The small molecule below binds the protein below.
Small molecule (SMILES): Nc1nc2c(ncn2[C@@H]2O[C@H](CO[P](=O)(O)O[P](=O)(O)OP(O)(O)=S)[C@@H](O)[C@H]2O)c(=O)[nH]1

Sequence of chain 1.F:
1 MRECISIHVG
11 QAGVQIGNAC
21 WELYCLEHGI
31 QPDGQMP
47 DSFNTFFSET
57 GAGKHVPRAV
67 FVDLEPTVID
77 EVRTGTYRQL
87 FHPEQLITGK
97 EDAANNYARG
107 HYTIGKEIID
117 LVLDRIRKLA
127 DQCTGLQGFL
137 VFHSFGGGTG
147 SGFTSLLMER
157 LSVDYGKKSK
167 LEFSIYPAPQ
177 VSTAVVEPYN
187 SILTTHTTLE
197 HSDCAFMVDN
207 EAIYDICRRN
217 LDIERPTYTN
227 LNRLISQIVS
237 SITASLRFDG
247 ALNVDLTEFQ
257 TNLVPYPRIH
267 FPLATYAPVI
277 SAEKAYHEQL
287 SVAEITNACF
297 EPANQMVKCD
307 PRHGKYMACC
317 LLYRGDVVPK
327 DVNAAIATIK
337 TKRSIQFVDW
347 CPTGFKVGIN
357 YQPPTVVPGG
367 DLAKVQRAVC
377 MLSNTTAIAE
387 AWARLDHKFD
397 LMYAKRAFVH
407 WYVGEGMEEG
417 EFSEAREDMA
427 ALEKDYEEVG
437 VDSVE

Binding-site contacts:
Ligand atom O1A contacts residue GLY10 of chain 1.K at 3.5 Å.
Ligand atom PG contacts residue GLU254 of chain 1.F at 3.7 Å.
Ligand atom C3' contacts residue ASP177 of chain 1.K at 3.4 Å.
Ligand atom N3 contacts residue CYS12 of chain 1.K at 3.3 Å (h-bond).
Ligand atom N2 contacts residue ASN204 of chain 1.K at 2.9 Å (h-bond).
Ligand atom C2 contacts residue ASN226 of chain 1.K at 3.6 Å.
Ligand atom O6 contacts residue ASN226 of chain 1.K at 3.1 Å (h-bond).
Ligand atom C4 contacts residue CYS12 of chain 1.K at 3.5 Å (hydrophobic).
Ligand atom O1B contacts residue THR143 of chain 1.K at 3.3 Å (h-bond).
Ligand atom PB contacts residue GLY141 of chain 1.K at 3.8 Å.
Ligand atom C2 contacts residue ASN204 of chain 1.K at 3.5 Å.
Ligand atom O1B contacts residue GLY10 of chain 1.K at 3.3 Å.
Ligand atom O2B contacts residue GLY141 of chain 1.K at 3.2 Å.
Ligand atom N9 contacts residue CYS12 of chain 1.K at 3.8 Å.
Ligand atom N1 contacts residue TYR222 of chain 1.K at 3.7 Å.
Ligand atom O4' contacts residue SER138 of chain 1.K at 3.6 Å.
Ligand atom O1A contacts residue GLN11 of chain 1.K at 2.6 Å (h-bond).
Ligand atom PB contacts residue GLY142 of chain 1.K at 3.6 Å.
Ligand atom O1A contacts residue CYS12 of chain 1.K at 2.9 Å (h-bond).
Ligand atom O4' contacts residue CYS12 of chain 1.K at 3.3 Å.
Ligand atom O2G contacts residue ALA97 of chain 1.K at 3.4 Å.
Ligand atom O6 contacts residue GLN15 of chain 1.K at 3.2 Å (h-bond).
Ligand atom O2' contacts residue ASP177 of chain 1.K at 3.7 Å.
Ligand atom O2B contacts residue THR143 of chain 1.K at 3.0 Å (h-bond).
Ligand atom O6 contacts residue TYR222 of chain 1.K at 3.2 Å.
Ligand atom N1 contacts residue ASN226 of chain 1.K at 3.0 Å (h-bond).
Ligand atom C2 contacts residue CYS12 of chain 1.K at 3.8 Å (hydrophobic).
Ligand atom O1B contacts residue GLY144 of chain 1.K at 2.9 Å (h-bond).
Ligand atom C6 contacts residue TYR222 of chain 1.K at 3.4 Å (hydrophobic).
Ligand atom S1G contacts residue GLN11 of chain 1.K at 3.4 Å (h-bond).
Ligand atom O2A contacts residue GLN11 of chain 1.K at 3.3 Å.
Ligand atom O3A contacts residue GLY141 of chain 1.K at 3.3 Å.
Ligand atom PB contacts residue THR143 of chain 1.K at 3.7 Å.
Ligand atom N3 contacts residue ASN204 of chain 1.K at 3.1 Å (h-bond).
Ligand atom C6 contacts residue ASN226 of chain 1.K at 3.7 Å.
Ligand atom S1G contacts residue GLU69 of chain 1.K at 3.8 Å.
Ligand atom N2 contacts residue ASN226 of chain 1.K at 3.3 Å (h-bond).
Ligand atom O3G contacts residue GLU254 of chain 1.F at 2.7 Å (salt-bridge).
Ligand atom O5' contacts residue CYS12 of chain 1.K at 3.6 Å.
Ligand atom O2B contacts residue GLY142 of chain 1.K at 2.4 Å (h-bond).

Sequence of chain 1.K:
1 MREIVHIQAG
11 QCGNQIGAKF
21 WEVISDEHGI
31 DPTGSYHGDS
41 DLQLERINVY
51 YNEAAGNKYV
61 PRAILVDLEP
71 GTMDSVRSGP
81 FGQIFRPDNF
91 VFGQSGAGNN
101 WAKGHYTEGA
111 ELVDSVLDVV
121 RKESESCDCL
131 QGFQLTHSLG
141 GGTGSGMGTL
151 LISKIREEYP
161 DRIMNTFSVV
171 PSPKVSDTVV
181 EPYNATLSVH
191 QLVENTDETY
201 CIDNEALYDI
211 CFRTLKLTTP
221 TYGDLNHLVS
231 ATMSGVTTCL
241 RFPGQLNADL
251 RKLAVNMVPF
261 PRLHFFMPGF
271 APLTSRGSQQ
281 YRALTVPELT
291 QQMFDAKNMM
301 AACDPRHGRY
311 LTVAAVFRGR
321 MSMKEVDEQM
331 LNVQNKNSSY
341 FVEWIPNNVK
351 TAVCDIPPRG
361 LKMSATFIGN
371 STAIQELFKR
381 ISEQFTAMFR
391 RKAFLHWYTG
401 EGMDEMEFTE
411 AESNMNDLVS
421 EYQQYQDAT